Binding-site contacts:
Ligand atom N2 contacts residue ARG467 of chain 2.B at 4.2 Å.
Ligand atom C3 contacts residue ASN471 of chain 2.B at 3.8 Å.
Ligand atom N2 contacts residue ASN471 of chain 2.B at 2.9 Å (h-bond).
Ligand atom C2 contacts residue ASN471 of chain 2.B at 2.5 Å.
Ligand atom O6 contacts residue ALA474 of chain 2.B at 3.6 Å.
Ligand atom C8 contacts residue ARG467 of chain 2.B at 3.6 Å.
Ligand atom C4 contacts residue ASN471 of chain 2.B at 4.3 Å.
Ligand atom C7 contacts residue ARG467 of chain 2.B at 4.0 Å.
Ligand atom O5 contacts residue GLU475 of chain 2.B at 4.0 Å.
Ligand atom O5 contacts residue ASN471 of chain 2.B at 2.4 Å (h-bond).
Ligand atom C7 contacts residue ASN471 of chain 2.B at 4.0 Å.
Ligand atom C8 contacts residue ASN471 of chain 2.B at 4.4 Å.
Ligand atom C4 contacts residue GLU475 of chain 2.B at 3.9 Å.
Ligand atom C6 contacts residue GLU475 of chain 2.B at 4.0 Å.
Ligand atom C2 contacts residue ARG467 of chain 2.B at 3.8 Å.
Ligand atom C1 contacts residue ASN471 of chain 2.B at 1.4 Å.
Ligand atom C5 contacts residue GLU475 of chain 2.B at 4.2 Å.
Ligand atom C5 contacts residue ASN471 of chain 2.B at 3.6 Å.

Sequence of chain 2.B:
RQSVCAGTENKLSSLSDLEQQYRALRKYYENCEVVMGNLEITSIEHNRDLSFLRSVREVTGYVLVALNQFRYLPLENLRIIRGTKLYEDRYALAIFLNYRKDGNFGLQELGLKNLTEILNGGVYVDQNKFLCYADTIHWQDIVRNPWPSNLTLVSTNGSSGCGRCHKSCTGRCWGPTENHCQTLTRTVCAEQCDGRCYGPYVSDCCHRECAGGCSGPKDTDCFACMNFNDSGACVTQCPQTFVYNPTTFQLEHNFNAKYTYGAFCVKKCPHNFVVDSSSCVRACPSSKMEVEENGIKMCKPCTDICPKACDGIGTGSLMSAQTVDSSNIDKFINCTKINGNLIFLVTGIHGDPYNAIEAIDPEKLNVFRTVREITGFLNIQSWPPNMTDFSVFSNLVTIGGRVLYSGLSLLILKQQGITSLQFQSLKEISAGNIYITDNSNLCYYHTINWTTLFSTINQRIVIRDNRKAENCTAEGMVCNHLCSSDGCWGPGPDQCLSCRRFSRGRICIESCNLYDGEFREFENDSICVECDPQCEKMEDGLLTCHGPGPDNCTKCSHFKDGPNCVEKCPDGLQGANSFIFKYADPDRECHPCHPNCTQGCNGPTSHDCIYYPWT

The small molecule below binds the protein below.
Small molecule (SMILES): CC(=O)N[C@@H]1[C@@H](O)[C@H](O)[C@@H](CO)O[C@H]1O